A protein and the small-molecule ligand that binds it are described below.
Small molecule (SMILES): CC(=O)N[C@H]1[C@H](O[C@H]2[C@H](O)[C@@H](NC(C)=O)CO[C@@H]2CO)O[C@H](CO)[C@@H](O)[C@@H]1O

Binding-site contacts:
Ligand atom N2 contacts residue LEU368 of chain 1.C at 3.6 Å.
Ligand atom C5 contacts residue ASN340 of chain 1.C at 3.6 Å.
Ligand atom C7 contacts residue ASN340 of chain 1.C at 3.4 Å.
Ligand atom C7 contacts residue VAL364 of chain 1.C at 3.9 Å (hydrophobic).
Ligand atom C8 contacts residue ASN340 of chain 1.C at 4.0 Å.
Ligand atom N2 contacts residue ASN340 of chain 1.C at 3.0 Å (h-bond).
Ligand atom C2 contacts residue ASN340 of chain 1.C at 2.5 Å.
Ligand atom C7 contacts residue ASP336 of chain 1.C at 4.4 Å.
Ligand atom O6 contacts residue LEU368 of chain 1.C at 3.4 Å.
Ligand atom C8 contacts residue LEU368 of chain 1.C at 4.2 Å (hydrophobic).
Ligand atom O7 contacts residue ASN340 of chain 1.C at 3.4 Å (h-bond).
Ligand atom O3 contacts residue ASN367 of chain 1.C at 3.8 Å.
Ligand atom C7 contacts residue LEU368 of chain 1.C at 4.4 Å (hydrophobic).
Ligand atom O7 contacts residue VAL364 of chain 1.C at 3.2 Å.
Ligand atom C2 contacts residue LEU368 of chain 1.C at 4.4 Å (hydrophobic).
Ligand atom N2 contacts residue VAL364 of chain 1.C at 4.3 Å.
Ligand atom C1 contacts residue ASN340 of chain 1.C at 1.4 Å.
Ligand atom O3 contacts residue VAL364 of chain 1.C at 4.0 Å.
Ligand atom C8 contacts residue VAL364 of chain 1.C at 3.7 Å (hydrophobic).
Ligand atom C4 contacts residue ASN340 of chain 1.C at 4.2 Å.
Ligand atom O7 contacts residue ASN367 of chain 1.C at 4.5 Å.
Ligand atom C6 contacts residue ASN367 of chain 1.C at 3.6 Å.
Ligand atom C6 contacts residue LEU368 of chain 1.C at 4.0 Å (hydrophobic).
Ligand atom C8 contacts residue PHE371 of chain 1.C at 3.6 Å (hydrophobic).
Ligand atom C5 contacts residue ASN367 of chain 1.C at 4.1 Å.
Ligand atom O7 contacts residue ASP336 of chain 1.C at 3.7 Å.
Ligand atom O5 contacts residue ASN340 of chain 1.C at 2.3 Å (h-bond).
Ligand atom O5 contacts residue ASN367 of chain 1.C at 4.0 Å.
Ligand atom C3 contacts residue ASN340 of chain 1.C at 3.8 Å.
Ligand atom C8 contacts residue LEU365 of chain 1.C at 4.0 Å (hydrophobic).

Sequence of chain 1.C:
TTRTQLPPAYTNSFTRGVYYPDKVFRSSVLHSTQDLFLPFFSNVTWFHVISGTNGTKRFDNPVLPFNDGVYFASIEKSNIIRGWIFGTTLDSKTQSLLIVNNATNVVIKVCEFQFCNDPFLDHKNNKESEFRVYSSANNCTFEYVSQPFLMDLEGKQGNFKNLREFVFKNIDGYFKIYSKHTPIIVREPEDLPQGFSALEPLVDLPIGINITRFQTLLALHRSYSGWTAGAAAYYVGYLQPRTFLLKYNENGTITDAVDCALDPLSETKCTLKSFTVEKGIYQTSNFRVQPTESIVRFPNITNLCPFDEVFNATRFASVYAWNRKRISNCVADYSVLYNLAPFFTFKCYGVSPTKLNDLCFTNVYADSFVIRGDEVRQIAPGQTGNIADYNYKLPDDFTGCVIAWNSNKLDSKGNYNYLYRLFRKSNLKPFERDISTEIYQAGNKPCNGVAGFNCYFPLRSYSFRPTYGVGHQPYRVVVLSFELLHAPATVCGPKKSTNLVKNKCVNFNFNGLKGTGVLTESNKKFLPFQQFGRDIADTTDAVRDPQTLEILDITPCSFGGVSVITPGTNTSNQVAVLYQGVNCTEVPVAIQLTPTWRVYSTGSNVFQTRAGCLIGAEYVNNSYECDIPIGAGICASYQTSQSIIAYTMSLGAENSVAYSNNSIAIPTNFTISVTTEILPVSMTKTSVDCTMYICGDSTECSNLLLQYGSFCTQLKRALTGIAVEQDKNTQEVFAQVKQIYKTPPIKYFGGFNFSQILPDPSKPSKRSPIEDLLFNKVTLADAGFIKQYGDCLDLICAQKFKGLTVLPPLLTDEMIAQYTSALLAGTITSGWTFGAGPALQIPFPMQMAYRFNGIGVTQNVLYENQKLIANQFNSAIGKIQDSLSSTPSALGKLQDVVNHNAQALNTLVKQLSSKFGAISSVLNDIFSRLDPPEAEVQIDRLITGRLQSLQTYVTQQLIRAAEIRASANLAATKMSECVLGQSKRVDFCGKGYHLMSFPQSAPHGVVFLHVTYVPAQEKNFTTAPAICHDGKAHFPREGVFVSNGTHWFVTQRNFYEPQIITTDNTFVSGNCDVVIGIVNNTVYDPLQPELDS